Sequence of chain 1.C:
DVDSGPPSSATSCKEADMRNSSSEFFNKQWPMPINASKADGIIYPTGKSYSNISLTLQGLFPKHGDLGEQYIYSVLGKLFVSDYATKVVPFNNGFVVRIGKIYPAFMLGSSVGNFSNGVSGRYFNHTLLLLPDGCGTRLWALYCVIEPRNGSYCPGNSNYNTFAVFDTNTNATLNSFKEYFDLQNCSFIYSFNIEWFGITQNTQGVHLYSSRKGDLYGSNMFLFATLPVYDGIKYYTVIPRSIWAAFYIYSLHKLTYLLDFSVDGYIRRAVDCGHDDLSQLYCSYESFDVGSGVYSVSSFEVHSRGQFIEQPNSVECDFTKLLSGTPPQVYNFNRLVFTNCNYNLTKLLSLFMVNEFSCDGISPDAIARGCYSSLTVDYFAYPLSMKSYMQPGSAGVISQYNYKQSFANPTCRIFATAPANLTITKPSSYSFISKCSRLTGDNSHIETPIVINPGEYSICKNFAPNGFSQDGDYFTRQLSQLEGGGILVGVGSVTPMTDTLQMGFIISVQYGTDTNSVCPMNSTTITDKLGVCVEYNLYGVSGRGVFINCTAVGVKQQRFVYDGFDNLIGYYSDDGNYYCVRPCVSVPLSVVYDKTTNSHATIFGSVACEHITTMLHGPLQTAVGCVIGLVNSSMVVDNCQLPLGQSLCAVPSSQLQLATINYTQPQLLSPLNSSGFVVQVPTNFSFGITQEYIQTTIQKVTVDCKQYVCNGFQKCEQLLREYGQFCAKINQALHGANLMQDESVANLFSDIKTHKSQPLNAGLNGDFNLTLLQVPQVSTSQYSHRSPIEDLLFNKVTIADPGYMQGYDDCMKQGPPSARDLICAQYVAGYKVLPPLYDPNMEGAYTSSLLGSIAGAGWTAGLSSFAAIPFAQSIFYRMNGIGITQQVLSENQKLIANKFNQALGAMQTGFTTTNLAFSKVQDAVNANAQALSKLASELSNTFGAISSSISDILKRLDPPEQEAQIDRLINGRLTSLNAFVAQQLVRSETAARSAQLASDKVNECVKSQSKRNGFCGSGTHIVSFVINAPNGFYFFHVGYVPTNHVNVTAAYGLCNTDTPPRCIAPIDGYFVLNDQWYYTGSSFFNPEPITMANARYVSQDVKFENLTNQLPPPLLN

A protein and the small-molecule ligand that binds it are described below.
Small molecule (SMILES): CC(=O)N[C@@H]1[C@@H](O)[C@H](O)[C@@H](CO)O[C@H]1O

Sequence of chain 1.A:
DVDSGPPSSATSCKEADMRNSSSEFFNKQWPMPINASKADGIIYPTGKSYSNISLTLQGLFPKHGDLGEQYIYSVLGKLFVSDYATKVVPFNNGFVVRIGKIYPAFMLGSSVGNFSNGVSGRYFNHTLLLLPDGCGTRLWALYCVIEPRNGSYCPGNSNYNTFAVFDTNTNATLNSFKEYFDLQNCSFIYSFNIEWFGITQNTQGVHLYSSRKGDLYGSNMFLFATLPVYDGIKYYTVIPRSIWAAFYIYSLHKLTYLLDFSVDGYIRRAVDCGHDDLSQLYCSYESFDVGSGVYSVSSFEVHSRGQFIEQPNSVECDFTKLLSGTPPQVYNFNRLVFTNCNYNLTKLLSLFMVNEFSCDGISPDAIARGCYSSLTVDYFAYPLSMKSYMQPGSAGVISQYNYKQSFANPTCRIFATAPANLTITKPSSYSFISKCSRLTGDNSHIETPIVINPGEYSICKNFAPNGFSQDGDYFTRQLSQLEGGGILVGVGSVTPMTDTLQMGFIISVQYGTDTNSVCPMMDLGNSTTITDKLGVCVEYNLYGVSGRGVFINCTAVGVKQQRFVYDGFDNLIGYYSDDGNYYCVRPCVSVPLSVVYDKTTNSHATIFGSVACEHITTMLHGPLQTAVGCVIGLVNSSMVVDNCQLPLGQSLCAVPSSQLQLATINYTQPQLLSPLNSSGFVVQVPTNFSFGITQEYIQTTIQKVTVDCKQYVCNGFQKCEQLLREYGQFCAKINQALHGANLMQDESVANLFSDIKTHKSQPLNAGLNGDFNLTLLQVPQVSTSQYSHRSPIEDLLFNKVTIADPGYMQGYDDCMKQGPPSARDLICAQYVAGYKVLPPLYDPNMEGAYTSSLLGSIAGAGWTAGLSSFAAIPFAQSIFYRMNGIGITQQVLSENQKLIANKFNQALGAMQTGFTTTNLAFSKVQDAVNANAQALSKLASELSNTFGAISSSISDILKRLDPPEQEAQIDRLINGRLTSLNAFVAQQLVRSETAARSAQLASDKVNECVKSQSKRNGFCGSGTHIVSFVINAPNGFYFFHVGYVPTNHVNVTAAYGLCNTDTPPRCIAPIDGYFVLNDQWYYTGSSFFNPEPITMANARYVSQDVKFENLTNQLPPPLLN

Binding-site contacts:
Ligand atom C4 contacts residue ASN532 of chain 1.C at 3.7 Å.
Ligand atom O6 contacts residue ASN532 of chain 1.C at 2.2 Å (h-bond).
Ligand atom C2 contacts residue ASN170 of chain 1.A at 2.5 Å.
Ligand atom C6 contacts residue ASN532 of chain 1.C at 3.2 Å.
Ligand atom O5 contacts residue ASN532 of chain 1.C at 4.1 Å.
Ligand atom O7 contacts residue ASN170 of chain 1.A at 4.5 Å.
Ligand atom C4 contacts residue ASN170 of chain 1.A at 4.3 Å.
Ligand atom C1 contacts residue ASN170 of chain 1.A at 1.4 Å.
Ligand atom C7 contacts residue ASN170 of chain 1.A at 3.9 Å.
Ligand atom O5 contacts residue ASN170 of chain 1.A at 2.4 Å (h-bond).
Ligand atom N2 contacts residue ASN170 of chain 1.A at 2.9 Å (h-bond).
Ligand atom C5 contacts residue ASN532 of chain 1.C at 4.0 Å.
Ligand atom C8 contacts residue ARG167 of chain 1.A at 4.1 Å.
Ligand atom C5 contacts residue ASN170 of chain 1.A at 3.7 Å.
Ligand atom C8 contacts residue PHE169 of chain 1.A at 3.6 Å (hydrophobic).
Ligand atom C6 contacts residue PRO535 of chain 1.C at 3.8 Å (hydrophobic).
Ligand atom O4 contacts residue ASN532 of chain 1.C at 3.7 Å.
Ligand atom C7 contacts residue PHE169 of chain 1.A at 4.4 Å (hydrophobic).
Ligand atom C3 contacts residue ASN170 of chain 1.A at 3.8 Å.
Ligand atom C6 contacts residue ASN170 of chain 1.A at 4.4 Å.
Ligand atom O7 contacts residue PHE169 of chain 1.A at 4.5 Å.
Ligand atom O6 contacts residue PRO535 of chain 1.C at 3.2 Å.
Ligand atom O6 contacts residue PHE533 of chain 1.C at 4.3 Å.